This protein binds this small molecule.
Small molecule (SMILES): CC(C)[C@H](NC(=O)[C@H](CCCN=C(N)N)NC(=O)Cc1cccc(CN=C(N)N)c1)C(=O)N[C@@H](CCCN=C(N)N)C(=O)NCc1ccc(C(=N)N)cc1

Sequence of chain 1.A:
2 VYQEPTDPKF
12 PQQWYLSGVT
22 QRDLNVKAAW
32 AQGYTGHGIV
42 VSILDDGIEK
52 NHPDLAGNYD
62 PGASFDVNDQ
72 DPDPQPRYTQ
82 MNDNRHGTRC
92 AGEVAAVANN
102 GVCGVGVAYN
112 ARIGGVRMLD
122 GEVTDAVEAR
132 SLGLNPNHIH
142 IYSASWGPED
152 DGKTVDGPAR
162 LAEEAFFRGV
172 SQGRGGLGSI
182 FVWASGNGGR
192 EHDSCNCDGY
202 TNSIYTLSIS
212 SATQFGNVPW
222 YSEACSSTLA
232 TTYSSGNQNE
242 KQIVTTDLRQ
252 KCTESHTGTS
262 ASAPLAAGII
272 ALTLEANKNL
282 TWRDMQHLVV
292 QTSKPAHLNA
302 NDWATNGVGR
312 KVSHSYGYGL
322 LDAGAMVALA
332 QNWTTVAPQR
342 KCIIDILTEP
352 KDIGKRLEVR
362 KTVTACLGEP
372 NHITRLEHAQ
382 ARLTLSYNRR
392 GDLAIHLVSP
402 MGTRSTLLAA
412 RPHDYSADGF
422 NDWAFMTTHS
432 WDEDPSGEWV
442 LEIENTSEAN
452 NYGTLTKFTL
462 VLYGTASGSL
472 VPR

Binding-site contacts:
Ligand atom NE contacts residue TYR201 of chain 1.A at 3.1 Å (h-bond).
Ligand atom C16 contacts residue SER146 of chain 1.A at 3.5 Å.
Ligand atom C21 contacts residue ALA185 of chain 1.A at 3.5 Å (hydrophobic).
Ligand atom N35 contacts residue GLY148 of chain 1.A at 3.5 Å.
Ligand atom C22 contacts residue TRP147 of chain 1.A at 3.4 Å (hydrophobic).
Ligand atom N35 contacts residue ASP151 of chain 1.A at 3.5 Å (salt-bridge).
Ligand atom CD contacts residue GLU129 of chain 1.A at 3.5 Å.
Ligand atom NH2 contacts residue ASP47 of chain 1.A at 3.5 Å.
Ligand atom N34 contacts residue ALA185 of chain 1.A at 2.9 Å (h-bond).
Ligand atom N23 contacts residue SER261 of chain 1.A at 3.5 Å (h-bond).
Ligand atom NE contacts residue ASP84 of chain 1.A at 3.4 Å (salt-bridge).
Ligand atom N35 contacts residue ASP199 of chain 1.A at 2.8 Å (salt-bridge).
Ligand atom CA contacts residue GLY148 of chain 1.A at 3.3 Å.
Ligand atom C9 contacts residue VAL124 of chain 1.A at 3.4 Å (hydrophobic).
Ligand atom C18 contacts residue ASP151 of chain 1.A at 3.5 Å.
Ligand atom N2 contacts residue GLU129 of chain 1.A at 2.8 Å (salt-bridge).
Ligand atom CG contacts residue GLU129 of chain 1.A at 3.4 Å.
Ligand atom N35 contacts residue PRO149 of chain 1.A at 3.0 Å (h-bond).
Ligand atom C27 contacts residue ASP199 of chain 1.A at 3.2 Å.
Ligand atom N contacts residue GLY148 of chain 1.A at 2.9 Å (h-bond).
Ligand atom NH2 contacts residue ASN85 of chain 1.A at 2.9 Å (h-bond).
Ligand atom N23 contacts residue SER146 of chain 1.A at 2.7 Å (h-bond).
Ligand atom N2 contacts residue THR125 of chain 1.A at 3.5 Å.
Ligand atom NH1 contacts residue GLY158 of chain 1.A at 3.2 Å (h-bond).
Ligand atom NH2 contacts residue ASP157 of chain 1.A at 3.0 Å (salt-bridge).
Ligand atom NH1 contacts residue ASP157 of chain 1.A at 3.2 Å (salt-bridge).
Ligand atom C22 contacts residue THR260 of chain 1.A at 3.5 Å.
Ligand atom C21 contacts residue TRP147 of chain 1.A at 3.5 Å (hydrophobic).
Ligand atom C16 contacts residue SER261 of chain 1.A at 3.3 Å.
Ligand atom N2 contacts residue VAL124 of chain 1.A at 2.8 Å (h-bond).
Ligand atom CG2 contacts residue GLY148 of chain 1.A at 3.5 Å.
Ligand atom N34 contacts residue ASP199 of chain 1.A at 2.8 Å (salt-bridge).
Ligand atom O contacts residue TRP147 of chain 1.A at 3.2 Å.
Ligand atom CZ contacts residue TYR201 of chain 1.A at 3.4 Å (hydrophobic).
Ligand atom C19 contacts residue ASP151 of chain 1.A at 3.2 Å.
Ligand atom NE contacts residue GLU129 of chain 1.A at 2.9 Å (salt-bridge).
Ligand atom NH1 contacts residue TYR201 of chain 1.A at 3.0 Å (h-bond).
Ligand atom NE contacts residue ASP47 of chain 1.A at 2.9 Å (salt-bridge).
Ligand atom C22 contacts residue SER146 of chain 1.A at 3.5 Å.
Ligand atom O contacts residue GLY148 of chain 1.A at 3.2 Å (h-bond).